This protein binds this small molecule.
Small molecule (SMILES): CC[C@H](C)[C@H](N)C(=O)N[C@@H](CC(C)C)C(=O)N1CCC[C@H]1C(=O)N[C@@H](CCSC)C(=O)N[C@@H](Cc1ccc(O)cc1)C(=O)N[C@@H](CCCCN)C(=O)N[C@@H](CC(C)C)C(=O)N[C@@H](CO)C(=O)N1CCC[C@H]1C=O

Sequence of chain 7.MB:
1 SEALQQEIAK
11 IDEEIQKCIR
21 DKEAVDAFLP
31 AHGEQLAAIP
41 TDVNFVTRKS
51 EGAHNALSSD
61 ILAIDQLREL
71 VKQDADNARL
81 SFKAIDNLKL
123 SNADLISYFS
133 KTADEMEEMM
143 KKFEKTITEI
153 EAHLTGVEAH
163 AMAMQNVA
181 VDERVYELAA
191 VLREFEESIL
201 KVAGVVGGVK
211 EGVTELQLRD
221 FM

Binding-site contacts:
Ligand atom O contacts residue GLN1063 of chain 7.NA at 2.9 Å (h-bond).
Ligand atom CD2 contacts residue PHE1125 of chain 7.NA at 4.2 Å (hydrophobic).
Ligand atom SD contacts residue ASN1072 of chain 7.NA at 3.7 Å.
Ligand atom CA contacts residue HIS1126 of chain 7.NA at 4.3 Å.
Ligand atom C contacts residue GLN1063 of chain 7.NA at 3.9 Å.
Ligand atom CD2 contacts residue THR1121 of chain 7.NA at 4.0 Å.
Ligand atom CD1 contacts residue PHE1125 of chain 7.NA at 3.6 Å (hydrophobic).
Ligand atom CD2 contacts residue LEU1129 of chain 7.NA at 4.2 Å (hydrophobic).
Ligand atom OH contacts residue ASP182 of chain 7.MB at 2.5 Å (salt-bridge).
Ligand atom CE1 contacts residue ASN1072 of chain 7.NA at 3.3 Å.
Ligand atom CD2 contacts residue ALA1120 of chain 7.NA at 3.5 Å (hydrophobic).
Ligand atom O contacts residue VAL1202 of chain 7.NA at 3.2 Å.
Ligand atom CD1 contacts residue THR1121 of chain 7.NA at 3.0 Å.
Ligand atom CG contacts residue THR1121 of chain 7.NA at 3.3 Å.
Ligand atom C contacts residue VAL1202 of chain 7.NA at 4.2 Å (hydrophobic).
Ligand atom C contacts residue HIS1126 of chain 7.NA at 4.0 Å.
Ligand atom CZ contacts residue ASN1072 of chain 7.NA at 3.5 Å.
Ligand atom CZ contacts residue GLN1063 of chain 7.NA at 4.1 Å.
Ligand atom CD1 contacts residue ASN1072 of chain 7.NA at 4.0 Å.
Ligand atom CG contacts residue ASN1072 of chain 7.NA at 4.2 Å.
Ligand atom O contacts residue THR1121 of chain 7.NA at 4.0 Å.
Ligand atom CB contacts residue THR1121 of chain 7.NA at 3.3 Å.
Ligand atom CD1 contacts residue GLN1063 of chain 7.NA at 3.8 Å.
Ligand atom CE2 contacts residue GLN1063 of chain 7.NA at 3.3 Å.
Ligand atom CD2 contacts residue GLN1063 of chain 7.NA at 3.6 Å.
Ligand atom OH contacts residue GLN1063 of chain 7.NA at 3.7 Å.
Ligand atom CD2 contacts residue HIS1126 of chain 7.NA at 3.4 Å.
Ligand atom O contacts residue HIS1126 of chain 7.NA at 3.3 Å (h-bond).
Ligand atom CZ contacts residue ASP182 of chain 7.MB at 3.5 Å.
Ligand atom CG contacts residue HIS1126 of chain 7.NA at 4.3 Å.
Ligand atom OH contacts residue HIS1068 of chain 7.NA at 3.8 Å.
Ligand atom OH contacts residue ASN1072 of chain 7.NA at 3.1 Å (h-bond).
Ligand atom CA contacts residue GLN1063 of chain 7.NA at 4.3 Å.
Ligand atom CE1 contacts residue ASP182 of chain 7.MB at 4.0 Å.
Ligand atom CD1 contacts residue ASN1122 of chain 7.NA at 4.3 Å.
Ligand atom CG contacts residue GLN1063 of chain 7.NA at 4.3 Å.
Ligand atom CG2 contacts residue GLN1063 of chain 7.NA at 3.3 Å.
Ligand atom CD2 contacts residue THR1121 of chain 7.NA at 4.3 Å.
Ligand atom CE1 contacts residue THR1121 of chain 7.NA at 3.9 Å.
Ligand atom CE2 contacts residue ASP182 of chain 7.MB at 4.3 Å.

Sequence of chain 7.NA:
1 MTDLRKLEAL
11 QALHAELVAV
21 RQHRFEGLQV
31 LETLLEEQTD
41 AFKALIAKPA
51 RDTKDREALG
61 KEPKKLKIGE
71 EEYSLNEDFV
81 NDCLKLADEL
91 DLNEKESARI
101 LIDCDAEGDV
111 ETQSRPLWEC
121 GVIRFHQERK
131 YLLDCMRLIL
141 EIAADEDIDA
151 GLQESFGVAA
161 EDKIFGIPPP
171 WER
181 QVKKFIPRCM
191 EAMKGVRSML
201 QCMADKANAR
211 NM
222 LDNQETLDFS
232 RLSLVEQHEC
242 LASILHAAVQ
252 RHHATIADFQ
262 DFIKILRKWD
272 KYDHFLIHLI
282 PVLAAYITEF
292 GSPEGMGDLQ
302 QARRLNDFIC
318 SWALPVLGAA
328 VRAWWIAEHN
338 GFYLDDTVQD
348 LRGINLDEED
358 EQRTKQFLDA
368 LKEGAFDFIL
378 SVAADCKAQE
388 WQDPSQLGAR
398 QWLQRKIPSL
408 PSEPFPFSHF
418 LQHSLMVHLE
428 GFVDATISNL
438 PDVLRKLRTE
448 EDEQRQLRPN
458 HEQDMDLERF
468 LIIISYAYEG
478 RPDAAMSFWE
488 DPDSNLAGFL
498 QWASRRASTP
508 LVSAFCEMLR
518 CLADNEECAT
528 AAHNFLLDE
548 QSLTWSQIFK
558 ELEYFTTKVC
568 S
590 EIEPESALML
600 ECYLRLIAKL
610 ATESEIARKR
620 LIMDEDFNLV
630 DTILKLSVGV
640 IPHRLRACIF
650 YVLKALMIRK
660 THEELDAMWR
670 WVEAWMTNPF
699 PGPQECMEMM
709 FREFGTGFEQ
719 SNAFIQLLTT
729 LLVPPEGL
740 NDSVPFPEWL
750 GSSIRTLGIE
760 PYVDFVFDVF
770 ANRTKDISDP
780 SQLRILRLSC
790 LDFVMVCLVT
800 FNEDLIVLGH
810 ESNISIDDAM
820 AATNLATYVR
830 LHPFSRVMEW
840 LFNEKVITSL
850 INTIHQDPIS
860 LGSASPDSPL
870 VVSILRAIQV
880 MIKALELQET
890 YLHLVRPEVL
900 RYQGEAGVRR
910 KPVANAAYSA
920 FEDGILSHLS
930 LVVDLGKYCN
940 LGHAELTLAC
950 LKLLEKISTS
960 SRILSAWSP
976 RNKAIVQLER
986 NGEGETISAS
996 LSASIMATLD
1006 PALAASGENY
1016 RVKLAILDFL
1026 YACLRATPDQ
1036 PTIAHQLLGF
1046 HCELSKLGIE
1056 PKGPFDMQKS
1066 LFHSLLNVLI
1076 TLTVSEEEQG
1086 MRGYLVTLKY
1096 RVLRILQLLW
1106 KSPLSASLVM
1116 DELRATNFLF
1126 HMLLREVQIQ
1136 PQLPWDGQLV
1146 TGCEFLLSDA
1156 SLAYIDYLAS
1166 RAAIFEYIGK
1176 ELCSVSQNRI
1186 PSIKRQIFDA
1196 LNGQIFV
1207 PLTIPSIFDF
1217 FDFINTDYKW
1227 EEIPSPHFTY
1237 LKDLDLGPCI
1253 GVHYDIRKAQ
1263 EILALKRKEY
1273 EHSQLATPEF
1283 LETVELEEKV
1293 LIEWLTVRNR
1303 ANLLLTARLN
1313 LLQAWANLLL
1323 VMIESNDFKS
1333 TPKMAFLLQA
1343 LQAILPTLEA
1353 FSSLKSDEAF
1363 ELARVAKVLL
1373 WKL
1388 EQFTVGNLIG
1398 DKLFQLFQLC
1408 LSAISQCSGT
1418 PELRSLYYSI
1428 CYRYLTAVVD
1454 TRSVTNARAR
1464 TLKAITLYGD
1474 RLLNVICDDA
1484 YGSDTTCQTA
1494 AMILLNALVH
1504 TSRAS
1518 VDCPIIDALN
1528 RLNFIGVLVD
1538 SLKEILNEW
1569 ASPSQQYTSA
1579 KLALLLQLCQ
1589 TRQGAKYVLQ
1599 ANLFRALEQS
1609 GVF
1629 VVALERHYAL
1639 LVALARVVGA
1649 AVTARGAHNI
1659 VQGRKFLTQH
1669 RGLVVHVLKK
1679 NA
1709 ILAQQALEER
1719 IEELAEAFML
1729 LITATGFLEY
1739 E